Binding-site contacts:
Ligand atom C6 contacts residue TRP220 of chain 1.A at 4.0 Å (hydrophobic).
Ligand atom C7 contacts residue ALA214 of chain 1.A at 4.2 Å (hydrophobic).
Ligand atom C6 contacts residue SER208 of chain 1.A at 3.7 Å.
Ligand atom O6 contacts residue TRP220 of chain 1.A at 4.1 Å.
Ligand atom O6 contacts residue LEU210 of chain 1.A at 4.0 Å.
Ligand atom C3 contacts residue ASN205 of chain 1.A at 3.7 Å.
Ligand atom O7 contacts residue MET213 of chain 1.A at 4.5 Å.
Ligand atom C1 contacts residue ASN205 of chain 1.A at 1.4 Å.
Ligand atom C7 contacts residue GLN217 of chain 1.A at 3.2 Å.
Ligand atom O6 contacts residue GLN217 of chain 1.A at 3.5 Å (h-bond).
Ligand atom O5 contacts residue ASN205 of chain 1.A at 2.3 Å (h-bond).
Ligand atom C4 contacts residue ASN205 of chain 1.A at 4.2 Å.
Ligand atom C7 contacts residue ASN205 of chain 1.A at 3.5 Å.
Ligand atom O5 contacts residue LEU212 of chain 1.A at 4.3 Å.
Ligand atom N2 contacts residue ASN205 of chain 1.A at 2.9 Å (h-bond).
Ligand atom C5 contacts residue ASN205 of chain 1.A at 3.6 Å.
Ligand atom O6 contacts residue LEU212 of chain 1.A at 4.0 Å.
Ligand atom C3 contacts residue GLN217 of chain 1.A at 4.3 Å.
Ligand atom O7 contacts residue ALA214 of chain 1.A at 3.4 Å.
Ligand atom C8 contacts residue GLN217 of chain 1.A at 3.4 Å.
Ligand atom C8 contacts residue ALA214 of chain 1.A at 4.2 Å (hydrophobic).
Ligand atom C2 contacts residue ASN205 of chain 1.A at 2.3 Å.
Ligand atom O7 contacts residue GLN217 of chain 1.A at 3.3 Å (h-bond).
Ligand atom C2 contacts residue GLN217 of chain 1.A at 4.3 Å.
Ligand atom O5 contacts residue SER208 of chain 1.A at 3.3 Å (h-bond).
Ligand atom O7 contacts residue VAL215 of chain 1.A at 2.9 Å (h-bond).
Ligand atom C1 contacts residue SER208 of chain 1.A at 3.9 Å.
Ligand atom N2 contacts residue GLN217 of chain 1.A at 3.7 Å.
Ligand atom O3 contacts residue GLN217 of chain 1.A at 3.1 Å (h-bond).
Ligand atom O6 contacts residue SER208 of chain 1.A at 4.3 Å.
Ligand atom C6 contacts residue LEU210 of chain 1.A at 4.3 Å (hydrophobic).
Ligand atom C7 contacts residue VAL215 of chain 1.A at 4.0 Å (hydrophobic).
Ligand atom O7 contacts residue ASN205 of chain 1.A at 3.5 Å (h-bond).
Ligand atom C5 contacts residue SER208 of chain 1.A at 3.9 Å.
Ligand atom C8 contacts residue VAL215 of chain 1.A at 4.0 Å (hydrophobic).

The protein below binds the small molecule below.
Small molecule (SMILES): CC(=O)N[C@H]1[C@H](O[C@H]2[C@H](O)[C@@H](NC(C)=O)CO[C@@H]2CO)O[C@H](CO)[C@@H](O)[C@@H]1O

Sequence of chain 1.A:
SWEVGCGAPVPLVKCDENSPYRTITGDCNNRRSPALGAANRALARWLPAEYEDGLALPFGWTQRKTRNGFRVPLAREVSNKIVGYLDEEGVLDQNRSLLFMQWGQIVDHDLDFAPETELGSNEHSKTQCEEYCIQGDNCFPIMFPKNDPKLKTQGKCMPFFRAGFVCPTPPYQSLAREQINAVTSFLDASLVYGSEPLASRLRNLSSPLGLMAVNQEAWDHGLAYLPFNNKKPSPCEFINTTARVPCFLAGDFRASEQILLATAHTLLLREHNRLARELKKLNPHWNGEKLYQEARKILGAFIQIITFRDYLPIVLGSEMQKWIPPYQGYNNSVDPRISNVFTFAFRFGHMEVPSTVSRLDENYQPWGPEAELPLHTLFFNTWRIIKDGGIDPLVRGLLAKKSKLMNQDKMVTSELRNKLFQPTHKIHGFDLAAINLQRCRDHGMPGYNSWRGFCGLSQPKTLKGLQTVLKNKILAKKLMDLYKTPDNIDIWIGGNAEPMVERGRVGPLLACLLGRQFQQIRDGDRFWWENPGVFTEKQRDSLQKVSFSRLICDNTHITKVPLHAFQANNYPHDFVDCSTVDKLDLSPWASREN